A small-molecule ligand and the protein it binds are described below.
Small molecule (SMILES): CC(=O)N[C@@H]1[C@@H](O)[C@H](O)[C@@H](CO)O[C@H]1O

Binding-site contacts:
Ligand atom O5 contacts residue ASN300 of chain 1.A at 2.4 Å (h-bond).
Ligand atom C7 contacts residue GLN298 of chain 1.A at 3.9 Å.
Ligand atom C1 contacts residue ASN300 of chain 1.A at 1.5 Å.
Ligand atom C2 contacts residue GLN298 of chain 1.A at 3.6 Å.
Ligand atom N2 contacts residue ASN300 of chain 1.A at 3.0 Å (h-bond).
Ligand atom C5 contacts residue ARG447 of chain 1.A at 4.4 Å.
Ligand atom C7 contacts residue ASN336 of chain 1.A at 4.2 Å.
Ligand atom O7 contacts residue ASN336 of chain 1.A at 4.2 Å.
Ligand atom O5 contacts residue ARG447 of chain 1.A at 3.1 Å (salt-bridge).
Ligand atom C8 contacts residue VAL337 of chain 1.A at 4.4 Å (hydrophobic).
Ligand atom C1 contacts residue ARG447 of chain 1.A at 3.7 Å.
Ligand atom C2 contacts residue ASN300 of chain 1.A at 2.5 Å.
Ligand atom C5 contacts residue ASN300 of chain 1.A at 3.8 Å.
Ligand atom C8 contacts residue SER338 of chain 1.A at 3.8 Å.
Ligand atom C1 contacts residue GLN298 of chain 1.A at 3.9 Å.
Ligand atom C7 contacts residue ASN300 of chain 1.A at 3.3 Å.
Ligand atom O3 contacts residue GLN298 of chain 1.A at 4.0 Å.
Ligand atom C4 contacts residue ASN300 of chain 1.A at 4.3 Å.
Ligand atom C8 contacts residue ASN336 of chain 1.A at 3.4 Å.
Ligand atom C3 contacts residue GLN298 of chain 1.A at 3.5 Å.
Ligand atom C8 contacts residue GLN298 of chain 1.A at 3.3 Å.
Ligand atom O7 contacts residue ASN300 of chain 1.A at 3.5 Å (h-bond).
Ligand atom N2 contacts residue GLN298 of chain 1.A at 2.9 Å (h-bond).
Ligand atom C8 contacts residue ILE299 of chain 1.A at 4.5 Å (hydrophobic).
Ligand atom C3 contacts residue ASN300 of chain 1.A at 3.9 Å.
Ligand atom C8 contacts residue ASN300 of chain 1.A at 3.6 Å.

Sequence of chain 1.A:
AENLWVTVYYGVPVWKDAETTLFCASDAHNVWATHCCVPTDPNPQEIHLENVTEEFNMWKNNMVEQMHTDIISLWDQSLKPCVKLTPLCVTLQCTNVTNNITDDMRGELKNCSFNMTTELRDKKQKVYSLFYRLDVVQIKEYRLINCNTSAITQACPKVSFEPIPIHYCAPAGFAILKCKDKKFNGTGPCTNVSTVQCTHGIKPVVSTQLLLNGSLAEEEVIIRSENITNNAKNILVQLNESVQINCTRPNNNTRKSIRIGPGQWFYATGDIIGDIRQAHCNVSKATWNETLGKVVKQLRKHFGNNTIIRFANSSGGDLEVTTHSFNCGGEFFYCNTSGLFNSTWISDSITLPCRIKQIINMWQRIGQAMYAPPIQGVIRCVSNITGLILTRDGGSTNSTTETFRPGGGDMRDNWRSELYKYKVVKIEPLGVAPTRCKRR